Sequence of chain 8.C:
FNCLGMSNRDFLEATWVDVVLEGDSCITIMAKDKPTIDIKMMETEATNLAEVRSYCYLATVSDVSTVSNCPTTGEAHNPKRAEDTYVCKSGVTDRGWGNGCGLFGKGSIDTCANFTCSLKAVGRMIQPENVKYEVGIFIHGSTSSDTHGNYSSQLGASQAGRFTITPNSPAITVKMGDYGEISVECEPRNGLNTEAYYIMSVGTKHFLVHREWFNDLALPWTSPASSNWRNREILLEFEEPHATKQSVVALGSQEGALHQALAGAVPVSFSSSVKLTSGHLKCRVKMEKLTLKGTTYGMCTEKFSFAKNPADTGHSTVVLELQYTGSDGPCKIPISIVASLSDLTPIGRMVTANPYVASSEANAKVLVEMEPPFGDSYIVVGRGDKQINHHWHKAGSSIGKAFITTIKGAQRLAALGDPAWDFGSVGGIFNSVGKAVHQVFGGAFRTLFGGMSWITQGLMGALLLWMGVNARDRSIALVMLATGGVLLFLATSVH

Binding-site contacts:
Ligand atom C1 contacts residue ASN118 of chain 8.C at 1.4 Å.
Ligand atom C6 contacts residue PHE119 of chain 8.C at 4.1 Å (hydrophobic).
Ligand atom C1 contacts residue THR89 of chain 8.C at 3.9 Å.
Ligand atom O6 contacts residue PHE119 of chain 8.C at 2.8 Å (h-bond).
Ligand atom O6 contacts residue ASN118 of chain 8.C at 4.1 Å.
Ligand atom C8 contacts residue ASN118 of chain 8.C at 3.9 Å.
Ligand atom C3 contacts residue ASN118 of chain 8.C at 3.8 Å.
Ligand atom C2 contacts residue SER66 of chain 8.C at 4.4 Å.
Ligand atom N2 contacts residue TYR90 of chain 8.C at 4.5 Å.
Ligand atom C8 contacts residue TYR90 of chain 8.C at 3.9 Å (hydrophobic).
Ligand atom C6 contacts residue THR89 of chain 8.C at 4.2 Å.
Ligand atom O5 contacts residue THR120 of chain 8.C at 3.4 Å (h-bond).
Ligand atom C6 contacts residue THR120 of chain 8.C at 3.4 Å.
Ligand atom O5 contacts residue PHE119 of chain 8.C at 4.2 Å.
Ligand atom C5 contacts residue THR120 of chain 8.C at 4.0 Å.
Ligand atom N2 contacts residue ASN118 of chain 8.C at 2.9 Å (h-bond).
Ligand atom O7 contacts residue ASN118 of chain 8.C at 4.5 Å.
Ligand atom C7 contacts residue ASN118 of chain 8.C at 3.6 Å.
Ligand atom C7 contacts residue TYR90 of chain 8.C at 3.8 Å (hydrophobic).
Ligand atom O5 contacts residue ASN118 of chain 8.C at 2.4 Å (h-bond).
Ligand atom C1 contacts residue SER66 of chain 8.C at 4.2 Å.
Ligand atom C2 contacts residue ASN118 of chain 8.C at 2.4 Å.
Ligand atom C4 contacts residue ASN118 of chain 8.C at 4.2 Å.
Ligand atom C5 contacts residue THR89 of chain 8.C at 4.1 Å.
Ligand atom O5 contacts residue THR89 of chain 8.C at 3.8 Å.
Ligand atom C5 contacts residue ASN118 of chain 8.C at 3.7 Å.
Ligand atom O6 contacts residue THR89 of chain 8.C at 3.5 Å.
Ligand atom O6 contacts residue THR120 of chain 8.C at 3.1 Å (h-bond).
Ligand atom O7 contacts residue TYR90 of chain 8.C at 3.7 Å.

A protein and the small-molecule ligand that binds it are described below.
Small molecule (SMILES): CC(=O)N[C@@H]1[C@@H](O)[C@H](O)[C@@H](CO)O[C@H]1O